Binding-site contacts:
Ligand atom C3 contacts residue TYR111 of chain 51.B at 3.2 Å (hydrophobic).
Ligand atom C7C contacts residue TYR158 of chain 51.B at 3.8 Å (hydrophobic).
Ligand atom O1 contacts residue TYR111 of chain 51.B at 3.5 Å.
Ligand atom C6C contacts residue PHE237 of chain 51.B at 3.9 Å (hydrophobic).
Ligand atom C4C contacts residue VAL198 of chain 51.B at 3.8 Å (hydrophobic).
Ligand atom C2A contacts residue TYR158 of chain 51.B at 3.9 Å (hydrophobic).
Ligand atom C6C contacts residue VAL198 of chain 51.B at 3.9 Å (hydrophobic).
Ligand atom C5A contacts residue ILE156 of chain 51.B at 3.2 Å (hydrophobic).
Ligand atom C4B contacts residue ILE193 of chain 51.B at 3.8 Å (hydrophobic).
Ligand atom C2B contacts residue TYR158 of chain 51.B at 3.5 Å (hydrophobic).
Ligand atom C5A contacts residue ILE182 of chain 51.B at 3.5 Å (hydrophobic).
Ligand atom O1B contacts residue PHE133 of chain 51.B at 3.9 Å.
Ligand atom N2 contacts residue TYR204 of chain 51.B at 3.8 Å.
Ligand atom C4A contacts residue ILE182 of chain 51.B at 3.9 Å (hydrophobic).
Ligand atom C2C contacts residue PHE237 of chain 51.B at 3.8 Å (hydrophobic).
Ligand atom C4 contacts residue PHE237 of chain 51.B at 3.1 Å (hydrophobic).
Ligand atom O1B contacts residue ILE109 of chain 51.B at 3.8 Å.
Ligand atom C5 contacts residue TYR111 of chain 51.B at 3.8 Å (hydrophobic).
Ligand atom C31 contacts residue PHE237 of chain 51.B at 3.8 Å (hydrophobic).
Ligand atom C4 contacts residue TYR111 of chain 51.B at 3.6 Å (hydrophobic).
Ligand atom C4A contacts residue PRO180 of chain 51.B at 3.3 Å (hydrophobic).
Ligand atom C2B contacts residue VAL195 of chain 51.B at 3.9 Å (hydrophobic).
Ligand atom C4C contacts residue PHE237 of chain 51.B at 3.6 Å (hydrophobic).
Ligand atom C4A contacts residue SER181 of chain 51.B at 3.8 Å.
Ligand atom N3A contacts residue ALA24 of chain 51.D at 3.9 Å.
Ligand atom C3 contacts residue PHE237 of chain 51.B at 3.7 Å (hydrophobic).
Ligand atom C4B contacts residue TYR158 of chain 51.B at 3.8 Å (hydrophobic).
Ligand atom O1 contacts residue PHE129 of chain 51.B at 3.8 Å.
Ligand atom C6B contacts residue PHE133 of chain 51.B at 3.5 Å (hydrophobic).
Ligand atom N3A contacts residue PRO180 of chain 51.B at 3.7 Å.
Ligand atom C5B contacts residue LEU240 of chain 51.B at 3.5 Å (hydrophobic).
Ligand atom O1A contacts residue PHE135 of chain 51.B at 3.8 Å.
Ligand atom C2A contacts residue ILE193 of chain 51.B at 3.9 Å (hydrophobic).
Ligand atom C5C contacts residue VAL195 of chain 51.B at 3.8 Å (hydrophobic).
Ligand atom C3B contacts residue TYR158 of chain 51.B at 3.4 Å (hydrophobic).
Ligand atom N2 contacts residue TYR111 of chain 51.B at 3.1 Å.
Ligand atom O1 contacts residue TYR204 of chain 51.B at 3.6 Å.
Ligand atom N3A contacts residue TYR158 of chain 51.B at 3.7 Å.
Ligand atom C31 contacts residue TYR111 of chain 51.B at 3.7 Å (hydrophobic).
Ligand atom C5B contacts residue ILE193 of chain 51.B at 3.9 Å (hydrophobic).

Sequence of chain 51.B:
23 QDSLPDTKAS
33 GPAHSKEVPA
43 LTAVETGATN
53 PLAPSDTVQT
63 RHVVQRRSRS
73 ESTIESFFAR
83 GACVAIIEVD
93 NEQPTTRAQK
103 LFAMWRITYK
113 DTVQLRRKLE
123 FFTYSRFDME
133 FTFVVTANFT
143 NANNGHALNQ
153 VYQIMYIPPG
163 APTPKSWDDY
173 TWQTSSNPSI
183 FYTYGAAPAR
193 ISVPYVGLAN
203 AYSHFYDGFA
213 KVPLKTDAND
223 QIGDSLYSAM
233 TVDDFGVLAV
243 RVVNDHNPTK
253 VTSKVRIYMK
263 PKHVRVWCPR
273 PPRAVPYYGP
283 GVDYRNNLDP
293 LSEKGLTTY

A protein and the small-molecule ligand that binds it are described below.
Small molecule (SMILES): Cc1cc(CCCCCCCOc2ccc(C3=NCCO3)cc2)on1

Sequence of chain 52.D:
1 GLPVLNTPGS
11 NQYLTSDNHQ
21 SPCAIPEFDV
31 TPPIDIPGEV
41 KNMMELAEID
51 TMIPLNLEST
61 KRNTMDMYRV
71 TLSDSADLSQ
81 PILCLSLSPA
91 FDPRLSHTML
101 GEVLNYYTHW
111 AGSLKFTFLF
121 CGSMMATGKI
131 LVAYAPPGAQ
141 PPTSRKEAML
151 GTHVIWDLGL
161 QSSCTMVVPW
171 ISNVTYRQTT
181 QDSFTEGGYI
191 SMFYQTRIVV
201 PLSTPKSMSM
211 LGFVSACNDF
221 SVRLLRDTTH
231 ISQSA

Sequence of chain 51.D:
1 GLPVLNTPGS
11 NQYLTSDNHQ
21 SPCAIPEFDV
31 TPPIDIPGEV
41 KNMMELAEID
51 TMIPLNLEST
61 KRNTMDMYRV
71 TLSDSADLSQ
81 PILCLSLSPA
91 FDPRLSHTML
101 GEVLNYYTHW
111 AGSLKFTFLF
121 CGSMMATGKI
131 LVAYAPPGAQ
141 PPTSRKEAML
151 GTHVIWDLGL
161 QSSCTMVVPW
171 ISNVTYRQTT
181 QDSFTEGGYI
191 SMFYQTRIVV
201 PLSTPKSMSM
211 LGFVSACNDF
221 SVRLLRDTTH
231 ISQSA